This protein binds this small molecule.
Small molecule (SMILES): CCO/N=C/c1ccc(OCC[C@@H](C)CCN2CCN(c3ccncc3)C2=O)cc1

Sequence of chain 31.A:
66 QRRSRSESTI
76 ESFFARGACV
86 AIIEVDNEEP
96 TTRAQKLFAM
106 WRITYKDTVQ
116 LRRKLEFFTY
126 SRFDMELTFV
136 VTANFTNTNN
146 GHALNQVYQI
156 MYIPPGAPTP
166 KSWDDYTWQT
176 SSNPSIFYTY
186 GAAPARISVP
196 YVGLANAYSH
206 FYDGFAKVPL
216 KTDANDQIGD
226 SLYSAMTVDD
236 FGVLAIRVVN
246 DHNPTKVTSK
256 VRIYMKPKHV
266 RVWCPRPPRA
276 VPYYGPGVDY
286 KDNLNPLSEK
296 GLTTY

Sequence of chain 31.C:
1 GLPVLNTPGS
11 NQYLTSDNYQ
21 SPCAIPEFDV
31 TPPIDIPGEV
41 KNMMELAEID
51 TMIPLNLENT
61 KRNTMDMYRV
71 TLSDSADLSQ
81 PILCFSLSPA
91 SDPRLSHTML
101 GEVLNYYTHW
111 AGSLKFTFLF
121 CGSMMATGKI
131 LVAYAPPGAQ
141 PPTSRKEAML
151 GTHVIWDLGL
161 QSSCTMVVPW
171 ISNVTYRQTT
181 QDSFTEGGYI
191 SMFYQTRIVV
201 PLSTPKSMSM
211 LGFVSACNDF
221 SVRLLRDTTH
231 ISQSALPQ

Binding-site contacts:
Ligand atom CAD contacts residue ILE192 of chain 31.A at 3.4 Å (hydrophobic).
Ligand atom OAV contacts residue ILE192 of chain 31.A at 3.1 Å.
Ligand atom CBB contacts residue MET130 of chain 31.A at 3.7 Å (hydrophobic).
Ligand atom CAK contacts residue TYR157 of chain 31.A at 3.6 Å (hydrophobic).
Ligand atom CAL contacts residue MET130 of chain 31.A at 3.2 Å (hydrophobic).
Ligand atom CAS contacts residue TYR203 of chain 31.A at 3.7 Å (hydrophobic).
Ligand atom CAE contacts residue TYR110 of chain 31.A at 3.8 Å (hydrophobic).
Ligand atom CAI contacts residue TYR157 of chain 31.A at 3.6 Å (hydrophobic).
Ligand atom CAJ contacts residue LEU132 of chain 31.A at 3.3 Å (hydrophobic).
Ligand atom NAU contacts residue LYS111 of chain 31.A at 3.5 Å (salt-bridge).
Ligand atom CAO contacts residue PHE236 of chain 31.A at 3.7 Å (hydrophobic).
Ligand atom CAQ contacts residue PHE236 of chain 31.A at 3.5 Å (hydrophobic).
Ligand atom CAR contacts residue TYR203 of chain 31.A at 3.7 Å (hydrophobic).
Ligand atom CAZ contacts residue VAL194 of chain 31.A at 3.9 Å (hydrophobic).
Ligand atom CAN contacts residue ILE108 of chain 31.A at 3.7 Å (hydrophobic).
Ligand atom CAE contacts residue SER204 of chain 31.A at 3.4 Å.
Ligand atom CAF contacts residue LYS111 of chain 31.A at 3.6 Å.
Ligand atom CAA contacts residue ILE181 of chain 31.A at 3.8 Å (hydrophobic).
Ligand atom NAT contacts residue TYR157 of chain 31.A at 3.4 Å.
Ligand atom CBA contacts residue TYR110 of chain 31.A at 3.4 Å (hydrophobic).
Ligand atom CAA contacts residue PRO179 of chain 31.A at 3.3 Å (hydrophobic).
Ligand atom OAC contacts residue TYR110 of chain 31.A at 3.6 Å.
Ligand atom CAH contacts residue TYR110 of chain 31.A at 3.6 Å (hydrophobic).
Ligand atom OAC contacts residue PHE236 of chain 31.A at 3.5 Å.
Ligand atom CAX contacts residue PHE236 of chain 31.A at 3.3 Å (hydrophobic).
Ligand atom CAY contacts residue VAL194 of chain 31.A at 3.8 Å (hydrophobic).
Ligand atom NBD contacts residue TYR110 of chain 31.A at 3.4 Å.
Ligand atom CAM contacts residue TYR157 of chain 31.A at 3.8 Å (hydrophobic).
Ligand atom NBC contacts residue PHE236 of chain 31.A at 3.7 Å.
Ligand atom CAA contacts residue ILE155 of chain 31.A at 3.8 Å (hydrophobic).
Ligand atom CAL contacts residue VAL194 of chain 31.A at 3.8 Å (hydrophobic).
Ligand atom CAA contacts residue SER180 of chain 31.A at 3.6 Å.
Ligand atom OAC contacts residue THR109 of chain 31.A at 3.8 Å.
Ligand atom CAG contacts residue TYR110 of chain 31.A at 3.7 Å (hydrophobic).
Ligand atom CAJ contacts residue VAL194 of chain 31.A at 3.6 Å (hydrophobic).
Ligand atom CAB contacts residue TYR203 of chain 31.A at 3.6 Å (hydrophobic).
Ligand atom NAT contacts residue ILE192 of chain 31.A at 3.8 Å.
Ligand atom CAL contacts residue LEU132 of chain 31.A at 3.9 Å (hydrophobic).
Ligand atom CAX contacts residue TYR110 of chain 31.A at 3.6 Å (hydrophobic).
Ligand atom NBD contacts residue PHE236 of chain 31.A at 3.6 Å.